A protein and the small-molecule ligand that binds it are described below.
Small molecule (SMILES): NCCNC(=O)N1CCN(C(=O)c2ccco2)CC1

Binding-site contacts:
Ligand atom C2 contacts residue VAL54 of chain 1.A at 4.0 Å (hydrophobic).
Ligand atom C2 contacts residue GLN52 of chain 1.A at 3.6 Å.
Ligand atom O2 contacts residue ILE112 of chain 1.A at 3.9 Å.
Ligand atom C7 contacts residue PRO49 of chain 1.A at 3.2 Å (hydrophobic).
Ligand atom C4 contacts residue TYR59 of chain 1.A at 3.6 Å (hydrophobic).
Ligand atom N2 contacts residue PRO49 of chain 1.A at 2.9 Å (h-bond).
Ligand atom C8 contacts residue ILE112 of chain 1.A at 3.7 Å (hydrophobic).
Ligand atom N3 contacts residue VAL54 of chain 1.A at 3.8 Å.
Ligand atom C5 contacts residue VAL54 of chain 1.A at 4.1 Å (hydrophobic).
Ligand atom O3 contacts residue ILE112 of chain 1.A at 3.8 Å.
Ligand atom C2 contacts residue PRO53 of chain 1.A at 3.1 Å (hydrophobic).
Ligand atom C10 contacts residue ILE112 of chain 1.A at 4.0 Å (hydrophobic).
Ligand atom C6 contacts residue VAL54 of chain 1.A at 3.9 Å (hydrophobic).
Ligand atom O3 contacts residue TYR104 of chain 1.A at 3.7 Å.
Ligand atom O1 contacts residue TYR59 of chain 1.A at 3.5 Å.
Ligand atom O2 contacts residue SER101 of chain 1.A at 2.9 Å (h-bond).
Ligand atom C3 contacts residue VAL54 of chain 1.A at 3.7 Å (hydrophobic).
Ligand atom C5 contacts residue TYR104 of chain 1.A at 4.0 Å (hydrophobic).
Ligand atom C9 contacts residue TYR104 of chain 1.A at 3.7 Å (hydrophobic).
Ligand atom C9 contacts residue SER101 of chain 1.A at 4.1 Å.
Ligand atom C9 contacts residue ILE112 of chain 1.A at 3.6 Å (hydrophobic).
Ligand atom C10 contacts residue TYR104 of chain 1.A at 4.1 Å (hydrophobic).
Ligand atom O2 contacts residue PHE50 of chain 1.A at 3.7 Å.
Ligand atom N3 contacts residue PRO49 of chain 1.A at 3.8 Å.
Ligand atom C6 contacts residue PHE50 of chain 1.A at 4.1 Å (hydrophobic).
Ligand atom O1 contacts residue VAL54 of chain 1.A at 4.1 Å.
Ligand atom C2 contacts residue PRO49 of chain 1.A at 3.3 Å (hydrophobic).
Ligand atom N2 contacts residue VAL54 of chain 1.A at 3.7 Å.
Ligand atom N2 contacts residue GLN52 of chain 1.A at 4.0 Å.
Ligand atom C1 contacts residue PRO49 of chain 1.A at 3.4 Å (hydrophobic).
Ligand atom C3 contacts residue PRO49 of chain 1.A at 3.7 Å (hydrophobic).
Ligand atom C11 contacts residue THR105 of chain 1.A at 3.4 Å.
Ligand atom C11 contacts residue SER110 of chain 1.A at 3.7 Å.
Ligand atom C10 contacts residue SER101 of chain 1.A at 3.7 Å.
Ligand atom C8 contacts residue SER101 of chain 1.A at 3.9 Å.
Ligand atom C12 contacts residue TYR104 of chain 1.A at 4.0 Å (hydrophobic).
Ligand atom C12 contacts residue ILE112 of chain 1.A at 4.0 Å (hydrophobic).
Ligand atom C11 contacts residue PRO106 of chain 1.A at 4.0 Å (hydrophobic).
Ligand atom N2 contacts residue PRO53 of chain 1.A at 3.9 Å.
Ligand atom C10 contacts residue THR105 of chain 1.A at 3.8 Å.

Sequence of chain 1.A:
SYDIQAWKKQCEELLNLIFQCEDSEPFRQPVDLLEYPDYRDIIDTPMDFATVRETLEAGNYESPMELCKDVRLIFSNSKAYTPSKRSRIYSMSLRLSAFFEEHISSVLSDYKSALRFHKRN